Sequence of chain 1.B:
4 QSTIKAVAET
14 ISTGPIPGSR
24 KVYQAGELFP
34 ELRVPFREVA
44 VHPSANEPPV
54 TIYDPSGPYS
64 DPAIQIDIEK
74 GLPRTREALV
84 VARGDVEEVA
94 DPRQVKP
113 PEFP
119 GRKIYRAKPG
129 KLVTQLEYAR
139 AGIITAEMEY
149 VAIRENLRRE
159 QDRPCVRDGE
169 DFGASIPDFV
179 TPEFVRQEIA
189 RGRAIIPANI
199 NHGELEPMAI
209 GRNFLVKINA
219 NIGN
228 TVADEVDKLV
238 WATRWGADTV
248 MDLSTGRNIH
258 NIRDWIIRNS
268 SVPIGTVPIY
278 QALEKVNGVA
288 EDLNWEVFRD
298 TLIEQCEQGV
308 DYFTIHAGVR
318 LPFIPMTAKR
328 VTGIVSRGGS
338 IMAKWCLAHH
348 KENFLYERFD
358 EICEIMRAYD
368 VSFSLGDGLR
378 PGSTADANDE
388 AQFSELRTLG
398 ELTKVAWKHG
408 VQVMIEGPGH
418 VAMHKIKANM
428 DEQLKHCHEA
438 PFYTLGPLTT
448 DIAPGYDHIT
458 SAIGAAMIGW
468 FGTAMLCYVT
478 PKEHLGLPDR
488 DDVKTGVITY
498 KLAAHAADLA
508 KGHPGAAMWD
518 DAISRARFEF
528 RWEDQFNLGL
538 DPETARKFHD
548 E

This protein binds this small molecule.
Small molecule (SMILES): Cc1ncc(COP(=O)(O)O)c(N)n1

Binding-site contacts:
Ligand atom O3 contacts residue TYR277 of chain 1.B at 2.7 Å (h-bond).
Ligand atom N1 contacts residue ASN219 of chain 1.B at 4.0 Å.
Ligand atom O4 contacts residue SER333 of chain 1.B at 3.8 Å.
Ligand atom N1 contacts residue ARG377 of chain 1.B at 4.2 Å.
Ligand atom C4 contacts residue ASP374 of chain 1.B at 4.1 Å.
Ligand atom O1 contacts residue TYR277 of chain 1.B at 3.1 Å (h-bond).
Ligand atom C3 contacts residue LEU250 of chain 1.B at 4.1 Å (hydrophobic).
Ligand atom C4 contacts residue GLU413 of chain 1.B at 3.6 Å.
Ligand atom O1 contacts residue VAL274 of chain 1.B at 4.0 Å.
Ligand atom C6 contacts residue THR311 of chain 1.B at 4.4 Å.
Ligand atom C5 contacts residue ASP374 of chain 1.B at 3.7 Å.
Ligand atom P1 contacts residue TYR277 of chain 1.B at 3.5 Å.
Ligand atom N3 contacts residue ASP374 of chain 1.B at 3.9 Å.
Ligand atom P1 contacts residue ARG377 of chain 1.B at 3.9 Å.
Ligand atom O2 contacts residue HIS313 of chain 1.B at 3.1 Å (h-bond).
Ligand atom N3 contacts residue GLU413 of chain 1.B at 2.8 Å (salt-bridge).
Ligand atom C6 contacts residue GLU413 of chain 1.B at 3.6 Å.
Ligand atom P1 contacts residue HIS313 of chain 1.B at 4.1 Å.
Ligand atom P1 contacts residue SER333 of chain 1.B at 3.6 Å.
Ligand atom O3 contacts residue SER333 of chain 1.B at 3.6 Å (h-bond).
Ligand atom C5 contacts residue LEU442 of chain 1.B at 4.3 Å (hydrophobic).
Ligand atom C2 contacts residue LEU442 of chain 1.B at 4.0 Å (hydrophobic).
Ligand atom N1 contacts residue LEU442 of chain 1.B at 3.4 Å.
Ligand atom C5 contacts residue GLU413 of chain 1.B at 3.6 Å.
Ligand atom P1 contacts residue GLY335 of chain 1.B at 4.0 Å.
Ligand atom O3 contacts residue ARG334 of chain 1.B at 3.3 Å (salt-bridge).
Ligand atom O3 contacts residue GLY335 of chain 1.B at 2.6 Å (h-bond).
Ligand atom O4 contacts residue TYR277 of chain 1.B at 3.8 Å.
Ligand atom C3 contacts residue TYR277 of chain 1.B at 4.0 Å (hydrophobic).
Ligand atom O2 contacts residue ARG377 of chain 1.B at 2.9 Å (salt-bridge).
Ligand atom O2 contacts residue SER333 of chain 1.B at 2.8 Å (h-bond).
Ligand atom P1 contacts residue ARG334 of chain 1.B at 3.6 Å.
Ligand atom N2 contacts residue LEU442 of chain 1.B at 3.7 Å.
Ligand atom N2 contacts residue CYS474 of chain 1.B at 4.2 Å.
Ligand atom C5 contacts residue TYR440 of chain 1.B at 4.1 Å (hydrophobic).
Ligand atom O2 contacts residue ASP374 of chain 1.B at 4.1 Å.
Ligand atom O2 contacts residue ARG334 of chain 1.B at 4.0 Å.
Ligand atom O3 contacts residue HIS313 of chain 1.B at 3.6 Å.
Ligand atom O4 contacts residue ARG377 of chain 1.B at 3.1 Å (salt-bridge).
Ligand atom O4 contacts residue ARG334 of chain 1.B at 3.0 Å (salt-bridge).